A small-molecule ligand and the protein it binds are described below.
Small molecule (SMILES): O[Ru]123OCO[Ru]1(N(c1ccccc1)CN2c1ccccc1)N(c1ccccc1)CN3c1ccccc1

Sequence of chain 1.A:
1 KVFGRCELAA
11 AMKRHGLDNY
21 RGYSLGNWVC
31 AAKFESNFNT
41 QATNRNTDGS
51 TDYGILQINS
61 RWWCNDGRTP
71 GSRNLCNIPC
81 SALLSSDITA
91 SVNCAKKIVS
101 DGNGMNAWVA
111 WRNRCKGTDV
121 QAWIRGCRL

Binding-site contacts:
Ligand atom O1 contacts residue ASP119 of chain 1.A at 3.0 Å (salt-bridge).
Ligand atom C9 contacts residue GLY117 of chain 1.A at 4.1 Å.
Ligand atom C8 contacts residue ASP119 of chain 1.A at 3.4 Å.
Ligand atom C26 contacts residue GLY117 of chain 1.A at 3.9 Å.
Ligand atom N2 contacts residue GLY117 of chain 1.A at 4.1 Å.
Ligand atom C13 contacts residue ASP119 of chain 1.A at 3.5 Å.
Ligand atom N2 contacts residue ASP119 of chain 1.A at 2.8 Å (salt-bridge).
Ligand atom RU1 contacts residue ASP119 of chain 1.A at 1.9 Å.
Ligand atom C25 contacts residue THR118 of chain 1.A at 4.1 Å.
Ligand atom C5 contacts residue GLY117 of chain 1.A at 3.7 Å.
Ligand atom C13 contacts residue GLY117 of chain 1.A at 3.3 Å.
Ligand atom C13 contacts residue THR118 of chain 1.A at 4.2 Å.
Ligand atom C9 contacts residue ASP119 of chain 1.A at 3.6 Å.
Ligand atom RU2 contacts residue ASP119 of chain 1.A at 2.1 Å.
Ligand atom C23 contacts residue ASP119 of chain 1.A at 3.5 Å.
Ligand atom C29 contacts residue GLY117 of chain 1.A at 3.8 Å.
Ligand atom N1 contacts residue GLY117 of chain 1.A at 3.9 Å.
Ligand atom C5 contacts residue ASP119 of chain 1.A at 3.8 Å.
Ligand atom C15 contacts residue THR118 of chain 1.A at 3.5 Å.
Ligand atom C21 contacts residue GLY117 of chain 1.A at 4.3 Å.
Ligand atom N4 contacts residue ASP119 of chain 1.A at 4.2 Å.
Ligand atom C5 contacts residue THR118 of chain 1.A at 4.2 Å.
Ligand atom N1 contacts residue ASP119 of chain 1.A at 2.8 Å (salt-bridge).
Ligand atom C15 contacts residue GLY117 of chain 1.A at 4.1 Å.
Ligand atom O5 contacts residue ASP119 of chain 1.A at 2.8 Å (salt-bridge).
Ligand atom C20 contacts residue GLY117 of chain 1.A at 3.6 Å.
Ligand atom N1 contacts residue THR118 of chain 1.A at 4.2 Å.
Ligand atom C15 contacts residue ASP119 of chain 1.A at 3.7 Å.
Ligand atom N3 contacts residue ASP119 of chain 1.A at 4.0 Å.
Ligand atom C25 contacts residue GLY117 of chain 1.A at 4.0 Å.
Ligand atom O2 contacts residue ASP119 of chain 1.A at 2.8 Å (salt-bridge).